Sequence of chain 1.B:
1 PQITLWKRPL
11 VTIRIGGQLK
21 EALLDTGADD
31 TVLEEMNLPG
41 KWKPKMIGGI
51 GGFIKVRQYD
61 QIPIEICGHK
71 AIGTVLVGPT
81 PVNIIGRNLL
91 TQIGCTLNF

The protein below binds the small molecule below.
Small molecule (SMILES): COc1cccc(S(=O)(=O)N(Cc2cccs2)C[C@@H](O)[C@H](Cc2ccccc2)NC(=O)c2cccc(F)c2C)c1

Binding-site contacts:
Ligand atom O9 contacts residue ILE50 of chain 1.A at 3.4 Å.
Ligand atom C23 contacts residue GLY48 of chain 1.A at 3.5 Å.
Ligand atom O9 contacts residue GLY48 of chain 1.B at 3.6 Å.
Ligand atom O19 contacts residue GLY48 of chain 1.B at 3.6 Å (h-bond).
Ligand atom C17 contacts residue ASP25 of chain 1.B at 3.4 Å.
Ligand atom C3 contacts residue ASP30 of chain 1.B at 3.5 Å.
Ligand atom C3 contacts residue ALA28 of chain 1.B at 3.5 Å (hydrophobic).
Ligand atom F29 contacts residue ASP30 of chain 1.A at 3.3 Å.
Ligand atom C25 contacts residue ASP30 of chain 1.A at 3.5 Å.
Ligand atom C14 contacts residue ILE84 of chain 1.A at 3.2 Å (hydrophobic).
Ligand atom C17 contacts residue ASP25 of chain 1.A at 3.5 Å.
Ligand atom C6 contacts residue GLY48 of chain 1.B at 3.3 Å.
Ligand atom C35 contacts residue VAL82 of chain 1.B at 3.5 Å (hydrophobic).
Ligand atom N20 contacts residue GLY27 of chain 1.A at 3.1 Å (h-bond).
Ligand atom C20 contacts residue ASP30 of chain 1.B at 3.3 Å.
Ligand atom O10 contacts residue ILE50 of chain 1.A at 3.6 Å.
Ligand atom C32 contacts residue ASP25 of chain 1.B at 3.1 Å.
Ligand atom O18 contacts residue GLY27 of chain 1.A at 3.5 Å.
Ligand atom C27 contacts residue ALA28 of chain 1.A at 3.6 Å (hydrophobic).
Ligand atom C34 contacts residue VAL82 of chain 1.B at 3.5 Å (hydrophobic).
Ligand atom C14 contacts residue VAL82 of chain 1.A at 3.1 Å (hydrophobic).
Ligand atom C16 contacts residue ASP25 of chain 1.B at 3.2 Å.
Ligand atom C28 contacts residue ALA28 of chain 1.A at 3.6 Å (hydrophobic).
Ligand atom C36 contacts residue ILE50 of chain 1.A at 3.7 Å (hydrophobic).
Ligand atom C33 contacts residue GLY27 of chain 1.A at 3.4 Å.
Ligand atom O10 contacts residue ILE84 of chain 1.B at 3.5 Å.
Ligand atom C32 contacts residue GLY27 of chain 1.A at 3.6 Å.
Ligand atom C28 contacts residue ILE50 of chain 1.B at 3.1 Å (hydrophobic).
Ligand atom C3 contacts residue VAL32 of chain 1.B at 3.5 Å (hydrophobic).
Ligand atom O18 contacts residue ASP25 of chain 1.A at 2.7 Å (salt-bridge).
Ligand atom F29 contacts residue VAL32 of chain 1.A at 3.1 Å.
Ligand atom C12 contacts residue GLY27 of chain 1.B at 3.5 Å.
Ligand atom C20 contacts residue ILE47 of chain 1.B at 3.4 Å (hydrophobic).
Ligand atom C24 contacts residue GLY48 of chain 1.A at 3.7 Å.
Ligand atom C28 contacts residue ILE84 of chain 1.A at 3.1 Å (hydrophobic).
Ligand atom O22 contacts residue GLY49 of chain 1.A at 3.7 Å.
Ligand atom O18 contacts residue ASP25 of chain 1.B at 2.6 Å (salt-bridge).
Ligand atom C4 contacts residue ALA28 of chain 1.B at 3.5 Å (hydrophobic).
Ligand atom O9 contacts residue GLY49 of chain 1.B at 3.3 Å.
Ligand atom C18 contacts residue VAL82 of chain 1.A at 3.7 Å (hydrophobic).

Sequence of chain 1.A:
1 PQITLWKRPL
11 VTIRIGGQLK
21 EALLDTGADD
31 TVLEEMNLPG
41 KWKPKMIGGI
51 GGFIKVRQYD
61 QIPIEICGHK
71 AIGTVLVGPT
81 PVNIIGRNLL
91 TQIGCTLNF